Sequence of chain 1.B:
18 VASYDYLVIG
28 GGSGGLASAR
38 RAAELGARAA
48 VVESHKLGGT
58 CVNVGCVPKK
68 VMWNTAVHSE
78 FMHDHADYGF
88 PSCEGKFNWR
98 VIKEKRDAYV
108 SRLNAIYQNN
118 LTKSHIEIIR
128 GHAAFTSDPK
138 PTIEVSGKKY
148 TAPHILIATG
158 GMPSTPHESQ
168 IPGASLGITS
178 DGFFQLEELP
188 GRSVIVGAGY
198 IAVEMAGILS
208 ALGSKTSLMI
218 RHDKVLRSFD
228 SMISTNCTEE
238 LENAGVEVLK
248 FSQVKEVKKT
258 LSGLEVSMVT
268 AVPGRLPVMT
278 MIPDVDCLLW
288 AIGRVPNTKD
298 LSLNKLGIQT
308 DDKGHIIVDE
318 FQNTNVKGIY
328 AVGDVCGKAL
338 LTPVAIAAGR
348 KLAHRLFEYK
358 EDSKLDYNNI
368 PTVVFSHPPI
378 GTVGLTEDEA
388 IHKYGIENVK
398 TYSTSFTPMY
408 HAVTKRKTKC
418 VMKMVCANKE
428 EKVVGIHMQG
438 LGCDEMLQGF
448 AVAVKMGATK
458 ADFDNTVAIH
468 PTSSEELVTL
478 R

Binding-site contacts:
Ligand atom C43 contacts residue ARG37 of chain 1.B at 3.4 Å.
Ligand atom C18 contacts residue SER30 of chain 1.B at 3.4 Å.
Ligand atom O44 contacts residue ARG347 of chain 1.B at 3.0 Å (salt-bridge).
Ligand atom C43 contacts residue ALA34 of chain 1.B at 3.6 Å (hydrophobic).
Ligand atom C14 contacts residue VAL59 of chain 1.B at 3.8 Å (hydrophobic).
Ligand atom C18 contacts residue CYS58 of chain 1.B at 4.0 Å (hydrophobic).
Ligand atom C2 contacts residue LEU110 of chain 1.B at 3.9 Å (hydrophobic).
Ligand atom C26 contacts residue ALA34 of chain 1.B at 3.9 Å (hydrophobic).
Ligand atom C6 contacts residue LEU110 of chain 1.B at 3.6 Å (hydrophobic).
Ligand atom C11 contacts residue CYS58 of chain 1.B at 3.5 Å (hydrophobic).
Ligand atom C2 contacts residue TYR114 of chain 1.B at 3.5 Å (hydrophobic).
Ligand atom C26 contacts residue TYR114 of chain 1.B at 3.9 Å (hydrophobic).
Ligand atom C10 contacts residue VAL59 of chain 1.B at 3.5 Å (hydrophobic).
Ligand atom C23 contacts residue TYR114 of chain 1.B at 3.6 Å (hydrophobic).
Ligand atom O45 contacts residue TYR114 of chain 1.B at 2.6 Å (h-bond).
Ligand atom C11 contacts residue HIS467 of chain 1.A at 4.0 Å.
Ligand atom C1 contacts residue LEU110 of chain 1.B at 3.5 Å (hydrophobic).
Ligand atom O16 contacts residue HIS467 of chain 1.A at 2.9 Å (h-bond).
Ligand atom O16 contacts residue CYS58 of chain 1.B at 3.5 Å (h-bond).
Ligand atom O45 contacts residue ALA34 of chain 1.B at 3.9 Å.
Ligand atom C14 contacts residue CYS58 of chain 1.B at 2.8 Å (hydrophobic).
Ligand atom O45 contacts residue ARG37 of chain 1.B at 3.0 Å.
Ligand atom C17 contacts residue THR339 of chain 1.B at 3.4 Å.
Ligand atom C15 contacts residue CYS58 of chain 1.B at 3.8 Å (hydrophobic).
Ligand atom C43 contacts residue TYR114 of chain 1.B at 3.7 Å (hydrophobic).
Ligand atom C17 contacts residue CYS58 of chain 1.B at 1.8 Å (hydrophobic).
Ligand atom C20 contacts residue SER30 of chain 1.B at 3.5 Å.
Ligand atom O7 contacts residue TYR114 of chain 1.B at 3.8 Å.
Ligand atom C4 contacts residue VAL59 of chain 1.B at 3.9 Å (hydrophobic).
Ligand atom C11 contacts residue VAL59 of chain 1.B at 4.0 Å (hydrophobic).
Ligand atom C19 contacts residue SER30 of chain 1.B at 3.5 Å.
Ligand atom O44 contacts residue ALA34 of chain 1.B at 3.9 Å.
Ligand atom C17 contacts residue HIS467 of chain 1.A at 3.6 Å.
Ligand atom O45 contacts residue LEU33 of chain 1.B at 3.9 Å.
Ligand atom O44 contacts residue ARG37 of chain 1.B at 3.0 Å.
Ligand atom O16 contacts residue VAL64 of chain 1.B at 3.7 Å.
Ligand atom C3 contacts residue VAL59 of chain 1.B at 3.6 Å (hydrophobic).
Ligand atom C15 contacts residue VAL59 of chain 1.B at 3.5 Å (hydrophobic).
Ligand atom C18 contacts residue GLY55 of chain 1.B at 3.4 Å.
Ligand atom C17 contacts residue SER30 of chain 1.B at 3.7 Å.

Sequence of chain 1.A:
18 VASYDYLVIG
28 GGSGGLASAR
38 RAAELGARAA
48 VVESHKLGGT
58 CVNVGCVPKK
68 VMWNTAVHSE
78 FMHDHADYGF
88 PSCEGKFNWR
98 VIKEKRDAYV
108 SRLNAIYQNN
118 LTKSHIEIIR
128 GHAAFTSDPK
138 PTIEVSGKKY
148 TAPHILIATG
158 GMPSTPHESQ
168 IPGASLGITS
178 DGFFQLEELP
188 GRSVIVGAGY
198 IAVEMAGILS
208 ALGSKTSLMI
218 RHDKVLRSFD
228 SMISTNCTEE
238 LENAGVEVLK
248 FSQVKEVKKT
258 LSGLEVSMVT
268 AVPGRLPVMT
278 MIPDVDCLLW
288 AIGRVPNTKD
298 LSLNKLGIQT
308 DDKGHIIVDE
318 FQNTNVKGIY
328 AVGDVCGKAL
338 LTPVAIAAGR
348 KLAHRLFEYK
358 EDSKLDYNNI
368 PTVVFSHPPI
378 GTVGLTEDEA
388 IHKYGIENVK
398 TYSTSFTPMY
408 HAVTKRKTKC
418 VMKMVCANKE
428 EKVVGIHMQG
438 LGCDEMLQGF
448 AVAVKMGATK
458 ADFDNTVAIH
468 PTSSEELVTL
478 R

This small molecule binds to this protein.
Small molecule (SMILES): CC1=C(CCCCCC(=O)O)C(=O)c2ccccc2C1=O